Sequence of chain 1.G:
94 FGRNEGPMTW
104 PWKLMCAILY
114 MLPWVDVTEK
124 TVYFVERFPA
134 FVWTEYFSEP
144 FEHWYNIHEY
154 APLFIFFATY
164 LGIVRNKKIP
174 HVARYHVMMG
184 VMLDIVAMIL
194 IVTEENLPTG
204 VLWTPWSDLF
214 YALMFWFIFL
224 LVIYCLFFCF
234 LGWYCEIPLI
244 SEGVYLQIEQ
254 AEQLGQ

Binding-site contacts:
Ligand atom C37 contacts residue LEU137 of chain 1.I at 3.4 Å (hydrophobic).
Ligand atom C06 contacts residue ARG168 of chain 1.G at 4.0 Å.
Ligand atom O79 contacts residue LEU257 of chain 1.G at 4.2 Å.
Ligand atom C83 contacts residue GLY165 of chain 1.G at 4.5 Å.
Ligand atom C36 contacts residue GLY139 of chain 1.I at 3.6 Å.
Ligand atom O43 contacts residue PRO135 of chain 1.I at 4.1 Å.
Ligand atom C36 contacts residue PRO136 of chain 1.I at 3.2 Å (hydrophobic).
Ligand atom C22 contacts residue GLY258 of chain 1.G at 3.7 Å.
Ligand atom C29 contacts residue PHE138 of chain 1.I at 3.9 Å (hydrophobic).
Ligand atom C35 contacts residue LEU137 of chain 1.I at 4.4 Å (hydrophobic).
Ligand atom O40 contacts residue PRO136 of chain 1.I at 4.2 Å.
Ligand atom C35 contacts residue PRO136 of chain 1.I at 4.3 Å (hydrophobic).
Ligand atom C21 contacts residue GLY258 of chain 1.G at 4.5 Å.
Ligand atom O79 contacts residue PHE138 of chain 1.I at 4.2 Å.
Ligand atom C38 contacts residue PRO136 of chain 1.I at 4.3 Å (hydrophobic).
Ligand atom O34 contacts residue PHE138 of chain 1.I at 4.5 Å.
Ligand atom O44 contacts residue LEU137 of chain 1.I at 3.0 Å (h-bond).
Ligand atom O44 contacts residue PRO136 of chain 1.I at 3.4 Å (h-bond).
Ligand atom C36 contacts residue PHE138 of chain 1.I at 3.5 Å (hydrophobic).
Ligand atom O79 contacts residue GLY258 of chain 1.G at 3.1 Å.
Ligand atom C83 contacts residue ARG168 of chain 1.G at 3.2 Å.
Ligand atom O40 contacts residue GLY139 of chain 1.I at 4.2 Å.
Ligand atom C35 contacts residue PHE138 of chain 1.I at 3.7 Å (hydrophobic).
Ligand atom O78 contacts residue PHE138 of chain 1.I at 3.7 Å.
Ligand atom C36 contacts residue LEU137 of chain 1.I at 3.0 Å (hydrophobic).
Ligand atom C22 contacts residue LEU257 of chain 1.G at 4.4 Å (hydrophobic).
Ligand atom C13 contacts residue ARG168 of chain 1.G at 3.7 Å.
Ligand atom C35 contacts residue GLY139 of chain 1.I at 3.7 Å.
Ligand atom O78 contacts residue LEU137 of chain 1.I at 4.1 Å.
Ligand atom C14 contacts residue ARG168 of chain 1.G at 4.3 Å.
Ligand atom C21 contacts residue LEU257 of chain 1.G at 4.2 Å (hydrophobic).
Ligand atom C83 contacts residue LEU164 of chain 1.G at 3.5 Å (hydrophobic).
Ligand atom C37 contacts residue PRO136 of chain 1.I at 3.0 Å (hydrophobic).
Ligand atom C30 contacts residue PHE138 of chain 1.I at 3.8 Å (hydrophobic).

Sequence of chain 1.I:
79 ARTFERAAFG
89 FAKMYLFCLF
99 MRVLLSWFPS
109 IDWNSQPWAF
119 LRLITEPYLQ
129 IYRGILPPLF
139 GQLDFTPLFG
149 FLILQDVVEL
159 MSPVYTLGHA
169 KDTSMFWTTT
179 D

The small molecule below binds the protein below.
Small molecule (SMILES): C[C@@H]1CC[C@@]2(OC1)O[C@H]1[C@@H](O)[C@H]3[C@@H]4CC[C@H]5C[C@@H](O[C@@H]6O[C@H](CO)[C@H](O[C@@H]7O[C@H](CO)[C@@H](O)[C@H](O[C@@H]8OC[C@@H](O)[C@H](O)[C@H]8O)[C@H]7O[C@@H]7O[C@H](CO)[C@H](O)[C@H](O[C@@H]8O[C@H](CO)[C@@H](O)[C@H](O)[C@H]8O)[C@H]7O)[C@H](O)[C@H]6O)[C@H](O)C[C@]5(C)[C@H]4CC[C@]3(C)[C@H]1[C@@H]2C